A small-molecule ligand and the protein it binds are described below.
Small molecule (SMILES): Nc1ncnc2c1ncn2[C@H]1C[C@H](O)[C@@H](CO[P](=O)(O)O[P](=O)(O)OP(=O)(O)O)O1

Binding-site contacts:
Ligand atom O3B contacts residue MG1 of chain 1.D at 3.2 Å.
Ligand atom O1G contacts residue LEU412 of chain 1.C at 2.9 Å (h-bond).
Ligand atom PB contacts residue MG1 of chain 1.D at 2.8 Å.
Ligand atom PG contacts residue MG1 of chain 1.D at 3.1 Å.
Ligand atom O1B contacts residue LEU415 of chain 1.C at 3.6 Å (h-bond).
Ligand atom O2G contacts residue ARG482 of chain 1.C at 2.8 Å (salt-bridge).
Ligand atom PB contacts residue SER414 of chain 1.C at 3.5 Å.
Ligand atom O3G contacts residue ARG482 of chain 1.C at 2.9 Å (salt-bridge).
Ligand atom O2B contacts residue LEU415 of chain 1.C at 3.0 Å (h-bond).
Ligand atom C3' contacts residue ASN564 of chain 1.C at 3.5 Å.
Ligand atom O1G contacts residue ASP411 of chain 1.C at 2.7 Å (salt-bridge).
Ligand atom O2A contacts residue ASP411 of chain 1.C at 3.3 Å (salt-bridge).
Ligand atom O3' contacts residue LEU415 of chain 1.C at 3.1 Å (h-bond).
Ligand atom O1G contacts residue MG1 of chain 1.D at 1.9 Å.
Ligand atom C5' contacts residue ASP623 of chain 1.C at 3.4 Å.
Ligand atom O1A contacts residue LYS560 of chain 1.C at 3.2 Å (salt-bridge).
Ligand atom O2A contacts residue MG1 of chain 1.D at 2.2 Å.
Ligand atom O2G contacts residue SER414 of chain 1.C at 3.2 Å (h-bond).
Ligand atom C2' contacts residue ASN564 of chain 1.C at 3.7 Å.
Ligand atom PA contacts residue MG1 of chain 1.D at 3.2 Å.
Ligand atom O2B contacts residue LEU412 of chain 1.C at 3.0 Å (h-bond).
Ligand atom O2B contacts residue ASP623 of chain 1.C at 2.7 Å (salt-bridge).
Ligand atom O1B contacts residue SER414 of chain 1.C at 3.3 Å.
Ligand atom PG contacts residue ARG482 of chain 1.C at 3.7 Å.
Ligand atom O2B contacts residue MG1 of chain 1.D at 1.8 Å.
Ligand atom C8 contacts residue ASN564 of chain 1.C at 3.7 Å.
Ligand atom O3B contacts residue SER414 of chain 1.C at 3.0 Å (h-bond).
Ligand atom O3A contacts residue LYS560 of chain 1.C at 3.0 Å (salt-bridge).
Ligand atom O3A contacts residue MG1 of chain 1.D at 3.2 Å.
Ligand atom O1B contacts residue ASN564 of chain 1.C at 3.1 Å (h-bond).
Ligand atom O2G contacts residue THR413 of chain 1.C at 3.6 Å.
Ligand atom O2A contacts residue ASP623 of chain 1.C at 2.7 Å (salt-bridge).
Ligand atom O3' contacts residue TYR416 of chain 1.C at 3.0 Å (h-bond).
Ligand atom O3G contacts residue LYS560 of chain 1.C at 2.8 Å (salt-bridge).
Ligand atom O2B contacts residue SER414 of chain 1.C at 3.5 Å (h-bond).
Ligand atom PB contacts residue LEU415 of chain 1.C at 3.7 Å.
Ligand atom C2' contacts residue TYR416 of chain 1.C at 3.3 Å (hydrophobic).
Ligand atom C4' contacts residue THR622 of chain 1.C at 3.6 Å.
Ligand atom PG contacts residue SER414 of chain 1.C at 3.7 Å.
Ligand atom O4' contacts residue THR622 of chain 1.C at 3.5 Å.

Sequence of chain 1.C:
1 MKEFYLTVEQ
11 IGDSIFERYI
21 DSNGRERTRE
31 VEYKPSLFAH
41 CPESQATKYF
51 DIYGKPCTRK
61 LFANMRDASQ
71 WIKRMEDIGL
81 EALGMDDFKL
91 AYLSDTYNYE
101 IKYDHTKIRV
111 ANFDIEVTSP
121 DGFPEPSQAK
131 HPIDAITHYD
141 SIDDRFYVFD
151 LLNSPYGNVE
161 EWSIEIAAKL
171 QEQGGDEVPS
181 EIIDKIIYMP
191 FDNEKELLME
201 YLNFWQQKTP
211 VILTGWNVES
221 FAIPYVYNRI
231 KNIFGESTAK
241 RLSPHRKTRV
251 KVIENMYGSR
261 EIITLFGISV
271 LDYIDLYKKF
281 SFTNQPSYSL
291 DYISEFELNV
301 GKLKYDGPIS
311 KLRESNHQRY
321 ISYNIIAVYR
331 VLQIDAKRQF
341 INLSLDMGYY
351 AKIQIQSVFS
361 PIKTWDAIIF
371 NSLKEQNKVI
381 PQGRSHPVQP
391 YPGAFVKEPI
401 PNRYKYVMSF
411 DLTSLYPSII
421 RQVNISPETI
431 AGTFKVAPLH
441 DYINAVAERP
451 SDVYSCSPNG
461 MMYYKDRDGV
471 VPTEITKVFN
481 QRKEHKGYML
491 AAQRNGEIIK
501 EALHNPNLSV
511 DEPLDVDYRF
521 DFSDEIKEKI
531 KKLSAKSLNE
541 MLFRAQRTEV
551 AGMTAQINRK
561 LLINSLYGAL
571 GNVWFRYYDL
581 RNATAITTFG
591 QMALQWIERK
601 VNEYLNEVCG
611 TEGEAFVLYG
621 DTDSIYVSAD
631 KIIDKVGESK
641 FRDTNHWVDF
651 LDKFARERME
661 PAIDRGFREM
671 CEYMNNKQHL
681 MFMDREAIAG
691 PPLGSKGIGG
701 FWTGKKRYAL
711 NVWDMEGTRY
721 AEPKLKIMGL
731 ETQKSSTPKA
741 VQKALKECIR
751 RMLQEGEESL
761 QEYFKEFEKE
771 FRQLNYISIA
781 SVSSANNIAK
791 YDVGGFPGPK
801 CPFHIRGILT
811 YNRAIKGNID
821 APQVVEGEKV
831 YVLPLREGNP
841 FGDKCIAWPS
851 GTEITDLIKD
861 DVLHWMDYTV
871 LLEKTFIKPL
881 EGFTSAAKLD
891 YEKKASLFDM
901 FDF